Sequence of chain 1.S:
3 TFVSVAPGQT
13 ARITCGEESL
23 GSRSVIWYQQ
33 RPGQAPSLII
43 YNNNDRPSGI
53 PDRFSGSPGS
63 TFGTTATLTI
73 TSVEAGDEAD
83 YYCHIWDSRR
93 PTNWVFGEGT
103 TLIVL

Binding-site contacts:
Ligand atom C8 contacts residue ARG92 of chain 1.S at 3.4 Å.
Ligand atom C7 contacts residue ASN58 of chain 1.R at 3.3 Å.
Ligand atom O7 contacts residue ARG92 of chain 1.S at 4.1 Å.
Ligand atom C3 contacts residue THR94 of chain 1.S at 4.2 Å.
Ligand atom C7 contacts residue ASN107 of chain 1.P at 3.2 Å.
Ligand atom C5 contacts residue ILE108 of chain 1.P at 4.2 Å (hydrophobic).
Ligand atom C8 contacts residue THR94 of chain 1.S at 3.7 Å.
Ligand atom O7 contacts residue ASP89 of chain 1.S at 4.0 Å.
Ligand atom N2 contacts residue ASN107 of chain 1.P at 3.0 Å (h-bond).
Ligand atom O5 contacts residue ASN107 of chain 1.P at 2.3 Å (h-bond).
Ligand atom O4 contacts residue TYR50 of chain 1.R at 4.1 Å.
Ligand atom C2 contacts residue ASP56 of chain 1.R at 3.7 Å.
Ligand atom C1 contacts residue ASN107 of chain 1.P at 1.4 Å.
Ligand atom C4 contacts residue ASN107 of chain 1.P at 4.2 Å.
Ligand atom O3 contacts residue THR94 of chain 1.S at 4.1 Å.
Ligand atom O3 contacts residue GLY55 of chain 1.R at 4.1 Å.
Ligand atom N2 contacts residue THR94 of chain 1.S at 3.5 Å.
Ligand atom C3 contacts residue ASN107 of chain 1.P at 3.8 Å.
Ligand atom O3 contacts residue GLY55 of chain 1.R at 3.3 Å (h-bond).
Ligand atom C6 contacts residue ILE108 of chain 1.P at 3.9 Å (hydrophobic).
Ligand atom O7 contacts residue ASN58 of chain 1.R at 2.5 Å (h-bond).
Ligand atom C3 contacts residue GLY55 of chain 1.R at 3.4 Å.
Ligand atom N2 contacts residue ASN58 of chain 1.R at 3.9 Å.
Ligand atom O3 contacts residue ASN58 of chain 1.R at 3.9 Å.
Ligand atom O2 contacts residue ASP56 of chain 1.R at 2.3 Å (salt-bridge).
Ligand atom C6 contacts residue THR115 of chain 1.R at 3.6 Å.
Ligand atom O7 contacts residue PHE114 of chain 1.R at 4.1 Å.
Ligand atom O5 contacts residue ILE108 of chain 1.P at 3.9 Å.
Ligand atom C8 contacts residue PRO93 of chain 1.S at 3.9 Å (hydrophobic).
Ligand atom C5 contacts residue ASN107 of chain 1.P at 3.6 Å.
Ligand atom C2 contacts residue ASN107 of chain 1.P at 2.5 Å.
Ligand atom C2 contacts residue GLY55 of chain 1.R at 4.1 Å.
Ligand atom O6 contacts residue THR115 of chain 1.R at 3.0 Å (h-bond).
Ligand atom C2 contacts residue ASN58 of chain 1.R at 3.9 Å.
Ligand atom C8 contacts residue ASP89 of chain 1.S at 3.3 Å.
Ligand atom C6 contacts residue THR109 of chain 1.P at 3.8 Å.
Ligand atom C7 contacts residue ARG92 of chain 1.S at 3.8 Å.
Ligand atom C7 contacts residue THR94 of chain 1.S at 4.1 Å.
Ligand atom C7 contacts residue ASP89 of chain 1.S at 4.1 Å.
Ligand atom O7 contacts residue ASN107 of chain 1.P at 3.0 Å (h-bond).

Sequence of chain 1.R:
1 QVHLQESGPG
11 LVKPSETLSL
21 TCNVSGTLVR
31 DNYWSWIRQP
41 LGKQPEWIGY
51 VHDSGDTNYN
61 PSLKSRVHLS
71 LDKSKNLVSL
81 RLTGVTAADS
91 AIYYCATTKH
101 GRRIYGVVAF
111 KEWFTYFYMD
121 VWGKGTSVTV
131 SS

Sequence of chain 1.P:
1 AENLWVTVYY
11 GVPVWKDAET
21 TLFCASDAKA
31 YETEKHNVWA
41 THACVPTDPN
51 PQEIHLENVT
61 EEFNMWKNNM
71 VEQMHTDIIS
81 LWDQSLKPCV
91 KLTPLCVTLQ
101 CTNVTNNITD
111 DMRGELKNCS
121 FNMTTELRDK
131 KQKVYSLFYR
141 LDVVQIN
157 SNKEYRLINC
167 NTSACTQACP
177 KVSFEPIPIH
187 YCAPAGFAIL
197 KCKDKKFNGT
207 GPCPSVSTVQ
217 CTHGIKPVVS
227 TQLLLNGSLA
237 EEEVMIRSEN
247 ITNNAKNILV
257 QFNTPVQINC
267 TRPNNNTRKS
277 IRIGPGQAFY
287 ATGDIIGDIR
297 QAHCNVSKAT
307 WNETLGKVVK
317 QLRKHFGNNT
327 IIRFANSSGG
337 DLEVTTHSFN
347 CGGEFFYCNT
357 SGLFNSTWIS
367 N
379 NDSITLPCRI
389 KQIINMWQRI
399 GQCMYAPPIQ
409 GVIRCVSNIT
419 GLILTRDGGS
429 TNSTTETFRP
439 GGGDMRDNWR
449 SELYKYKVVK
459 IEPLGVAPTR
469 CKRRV

A small-molecule ligand and the protein it binds are described below.
Small molecule (SMILES): CC(=O)N[C@H]1[C@H](O[C@H]2[C@H](O)[C@@H](NC(C)=O)CO[C@@H]2CO)O[C@H](CO)[C@@H](O[C@@H]2O[C@H](CO)[C@@H](O)[C@H](O[C@H]3O[C@H](CO)[C@@H](O)[C@H](O)[C@@H]3O)[C@@H]2O)[C@@H]1O